Binding-site contacts:
Ligand atom CB contacts residue ASP258 of chain 50.C at 3.7 Å.
Ligand atom NH2 contacts residue ASP228 of chain 50.C at 2.5 Å (salt-bridge).
Ligand atom C contacts residue ARG49 of chain 50.C at 3.5 Å.
Ligand atom O contacts residue ARG50 of chain 50.C at 3.7 Å.
Ligand atom CA contacts residue ARG49 of chain 50.C at 3.7 Å.
Ligand atom N contacts residue ARG49 of chain 50.C at 3.5 Å (salt-bridge).
Ligand atom O contacts residue ARG43 of chain 50.C at 3.3 Å (salt-bridge).
Ligand atom N contacts residue ASP258 of chain 50.C at 3.2 Å (salt-bridge).
Ligand atom OG1 contacts residue MET259 of chain 50.C at 2.6 Å (h-bond).
Ligand atom N contacts residue ASP258 of chain 50.C at 2.9 Å (salt-bridge).
Ligand atom NH1 contacts residue THR246 of chain 50.C at 3.5 Å.
Ligand atom O contacts residue ILE54 of chain 50.C at 3.4 Å.
Ligand atom N contacts residue ARG49 of chain 50.C at 3.7 Å.
Ligand atom NH2 contacts residue THR246 of chain 50.C at 2.8 Å (h-bond).
Ligand atom CB contacts residue MET259 of chain 50.C at 3.5 Å (hydrophobic).
Ligand atom OG1 contacts residue ASP258 of chain 50.C at 3.5 Å.
Ligand atom CA contacts residue ASP258 of chain 50.C at 3.3 Å.
Ligand atom CZ contacts residue ASP228 of chain 50.C at 3.2 Å.
Ligand atom N contacts residue ARG49 of chain 50.C at 3.5 Å (salt-bridge).
Ligand atom CG2 contacts residue MET259 of chain 50.C at 3.7 Å (hydrophobic).
Ligand atom C contacts residue ILE54 of chain 50.C at 3.7 Å (hydrophobic).
Ligand atom CD1 contacts residue PRO57 of chain 50.C at 3.6 Å (hydrophobic).
Ligand atom C contacts residue ILE39 of chain 50.C at 3.6 Å (hydrophobic).
Ligand atom CB contacts residue ARG49 of chain 50.C at 3.7 Å.
Ligand atom CD contacts residue ASP53 of chain 50.C at 3.3 Å.
Ligand atom NH1 contacts residue ARG50 of chain 50.C at 3.7 Å.
Ligand atom NH1 contacts residue ASP228 of chain 50.C at 3.2 Å (salt-bridge).
Ligand atom CB contacts residue ILE39 of chain 50.C at 3.7 Å (hydrophobic).
Ligand atom NH1 contacts residue ILE51 of chain 50.C at 3.5 Å (h-bond).
Ligand atom O contacts residue ARG49 of chain 50.C at 3.0 Å (salt-bridge).
Ligand atom CD2 contacts residue ARG43 of chain 50.C at 3.7 Å.
Ligand atom CB contacts residue ARG49 of chain 50.C at 3.6 Å.
Ligand atom N contacts residue ASP258 of chain 50.C at 3.3 Å (salt-bridge).
Ligand atom CA contacts residue ILE54 of chain 50.C at 3.7 Å (hydrophobic).
Ligand atom CG2 contacts residue ALA42 of chain 50.C at 3.7 Å (hydrophobic).
Ligand atom C contacts residue ASP258 of chain 50.C at 3.7 Å.
Ligand atom N contacts residue ASP258 of chain 50.C at 3.7 Å.
Ligand atom NE contacts residue ASP53 of chain 50.C at 3.6 Å (salt-bridge).
Ligand atom O contacts residue ARG43 of chain 50.C at 2.9 Å (salt-bridge).
Ligand atom O contacts residue ILE39 of chain 50.C at 3.5 Å.

Sequence of chain 50.C:
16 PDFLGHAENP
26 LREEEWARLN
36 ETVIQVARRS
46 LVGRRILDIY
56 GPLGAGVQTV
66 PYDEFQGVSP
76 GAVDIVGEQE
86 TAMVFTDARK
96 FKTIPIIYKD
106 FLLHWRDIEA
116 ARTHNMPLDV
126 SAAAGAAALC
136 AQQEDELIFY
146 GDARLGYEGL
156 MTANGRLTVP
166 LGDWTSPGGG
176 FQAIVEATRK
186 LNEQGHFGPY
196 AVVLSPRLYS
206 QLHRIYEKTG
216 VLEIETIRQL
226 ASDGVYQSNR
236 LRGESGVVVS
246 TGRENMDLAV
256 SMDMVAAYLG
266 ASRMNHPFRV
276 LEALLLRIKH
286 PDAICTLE

A protein and the small-molecule ligand that binds it are described below.
Small molecule (SMILES): CC(C)C[C@H](NC(=O)CN)C(=O)N[C@H](C(=O)N[C@H](C(=O)NCC(=O)N[C@@H](CO)C(=O)N[C@@H](CC(C)C)C(=O)N[C@@H](CCCN=C(N)N)C(=O)NCC=O)C(C)C)[C@@H](C)O